A protein and the small-molecule ligand that binds it are described below.
Small molecule (SMILES): CC(=O)N[C@@H]1[C@@H](O)[C@H](O)[C@@H](CO)O[C@H]1O

Binding-site contacts:
Ligand atom C3 contacts residue THR144 of chain 1.A at 4.3 Å.
Ligand atom N2 contacts residue ASN142 of chain 1.A at 2.8 Å (h-bond).
Ligand atom C8 contacts residue ARG181 of chain 1.A at 4.4 Å.
Ligand atom C5 contacts residue THR144 of chain 1.A at 4.1 Å.
Ligand atom C1 contacts residue THR144 of chain 1.A at 3.7 Å.
Ligand atom O6 contacts residue PRO146 of chain 1.A at 3.8 Å.
Ligand atom C8 contacts residue ASN142 of chain 1.A at 4.2 Å.
Ligand atom O7 contacts residue ILE180 of chain 1.A at 3.9 Å.
Ligand atom C2 contacts residue THR144 of chain 1.A at 4.1 Å.
Ligand atom C8 contacts residue SER182 of chain 1.A at 3.4 Å.
Ligand atom O5 contacts residue ASN142 of chain 1.A at 2.4 Å (h-bond).
Ligand atom C3 contacts residue ASN142 of chain 1.A at 3.8 Å.
Ligand atom O7 contacts residue HIS244 of chain 1.A at 3.7 Å.
Ligand atom O5 contacts residue THR144 of chain 1.A at 4.0 Å.
Ligand atom C5 contacts residue ASN142 of chain 1.A at 3.7 Å.
Ligand atom C8 contacts residue ILE180 of chain 1.A at 4.1 Å (hydrophobic).
Ligand atom N2 contacts residue THR144 of chain 1.A at 3.8 Å.
Ligand atom O6 contacts residue THR144 of chain 1.A at 4.1 Å.
Ligand atom C7 contacts residue ILE180 of chain 1.A at 4.3 Å (hydrophobic).
Ligand atom O7 contacts residue ASN142 of chain 1.A at 2.7 Å (h-bond).
Ligand atom C7 contacts residue ASN142 of chain 1.A at 2.9 Å.
Ligand atom C4 contacts residue ASN142 of chain 1.A at 4.2 Å.
Ligand atom C1 contacts residue ASN142 of chain 1.A at 1.4 Å.
Ligand atom C2 contacts residue ASN142 of chain 1.A at 2.4 Å.

Sequence of chain 1.A:
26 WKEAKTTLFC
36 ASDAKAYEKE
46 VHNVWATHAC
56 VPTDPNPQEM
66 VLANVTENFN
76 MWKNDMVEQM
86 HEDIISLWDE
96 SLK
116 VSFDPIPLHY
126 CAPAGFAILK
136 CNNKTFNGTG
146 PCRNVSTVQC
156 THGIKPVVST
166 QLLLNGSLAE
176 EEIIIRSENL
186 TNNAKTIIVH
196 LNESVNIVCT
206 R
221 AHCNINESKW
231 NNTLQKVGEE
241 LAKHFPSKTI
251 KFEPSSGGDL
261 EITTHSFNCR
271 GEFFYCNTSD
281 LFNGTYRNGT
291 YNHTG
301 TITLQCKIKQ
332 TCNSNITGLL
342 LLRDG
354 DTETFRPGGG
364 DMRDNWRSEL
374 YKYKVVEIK